Sequence of chain 1.D:
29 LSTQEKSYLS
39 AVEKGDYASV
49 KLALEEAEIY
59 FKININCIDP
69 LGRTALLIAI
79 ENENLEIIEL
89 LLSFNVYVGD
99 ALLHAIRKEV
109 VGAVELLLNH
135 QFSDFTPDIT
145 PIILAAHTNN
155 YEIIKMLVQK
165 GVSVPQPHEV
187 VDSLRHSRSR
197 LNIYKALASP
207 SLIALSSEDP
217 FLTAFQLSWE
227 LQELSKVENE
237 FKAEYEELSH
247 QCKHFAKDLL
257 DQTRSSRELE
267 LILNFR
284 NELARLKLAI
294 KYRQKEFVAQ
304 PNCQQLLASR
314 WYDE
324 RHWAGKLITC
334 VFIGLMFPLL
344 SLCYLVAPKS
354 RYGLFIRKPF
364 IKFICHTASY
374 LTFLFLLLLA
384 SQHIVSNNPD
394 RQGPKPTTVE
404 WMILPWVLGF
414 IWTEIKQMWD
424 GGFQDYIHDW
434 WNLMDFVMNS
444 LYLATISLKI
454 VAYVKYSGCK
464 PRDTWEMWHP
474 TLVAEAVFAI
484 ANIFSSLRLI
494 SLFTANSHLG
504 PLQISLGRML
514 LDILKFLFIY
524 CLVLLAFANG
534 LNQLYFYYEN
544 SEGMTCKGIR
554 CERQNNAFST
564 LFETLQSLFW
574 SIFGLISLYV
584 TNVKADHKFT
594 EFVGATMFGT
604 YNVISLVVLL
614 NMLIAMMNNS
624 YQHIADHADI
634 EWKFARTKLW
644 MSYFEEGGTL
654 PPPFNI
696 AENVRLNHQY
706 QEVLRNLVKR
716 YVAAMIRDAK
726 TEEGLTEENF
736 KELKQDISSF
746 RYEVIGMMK

The small molecule below binds the protein below.
Small molecule (SMILES): CCCCCC(=O)OC[C@H](COP(=O)(O)O)OC(=O)CCCCC

Binding-site contacts:
Ligand atom O11 contacts residue PHE572 of chain 1.A at 3.7 Å.
Ligand atom O12 contacts residue PHE565 of chain 1.A at 4.1 Å.
Ligand atom O13 contacts residue GLN569 of chain 1.A at 4.3 Å.
Ligand atom O22 contacts residue GLY602 of chain 1.D at 4.0 Å.
Ligand atom C23 contacts residue THR603 of chain 1.D at 4.5 Å.
Ligand atom O12 contacts residue PHE595 of chain 1.D at 3.2 Å.
Ligand atom O14 contacts residue ARG553 of chain 1.A at 3.6 Å (salt-bridge).
Ligand atom C35 contacts residue CYS524 of chain 1.A at 4.2 Å (hydrophobic).
Ligand atom O14 contacts residue GLN569 of chain 1.A at 3.0 Å (h-bond).
Ligand atom O13 contacts residue ALA598 of chain 1.D at 3.5 Å.
Ligand atom O13 contacts residue THR599 of chain 1.D at 3.6 Å (h-bond).
Ligand atom O11 contacts residue TRP573 of chain 1.A at 3.8 Å.
Ligand atom O13 contacts residue PHE595 of chain 1.D at 4.2 Å.
Ligand atom O21 contacts residue PHE572 of chain 1.A at 4.4 Å.
Ligand atom O31 contacts residue GLN569 of chain 1.A at 4.4 Å.
Ligand atom C4 contacts residue THR603 of chain 1.D at 4.2 Å.
Ligand atom P contacts residue GLN569 of chain 1.A at 3.5 Å.
Ligand atom O22 contacts residue PHE572 of chain 1.A at 3.0 Å.
Ligand atom P contacts residue TRP573 of chain 1.A at 4.0 Å.
Ligand atom C23 contacts residue VAL606 of chain 1.D at 4.3 Å (hydrophobic).
Ligand atom C1 contacts residue PHE572 of chain 1.A at 3.6 Å (hydrophobic).
Ligand atom C36 contacts residue CYS524 of chain 1.A at 3.8 Å (hydrophobic).
Ligand atom C32 contacts residue LEU568 of chain 1.A at 4.3 Å (hydrophobic).
Ligand atom C32 contacts residue PHE572 of chain 1.A at 4.0 Å (hydrophobic).
Ligand atom C34 contacts residue LEU527 of chain 1.A at 4.4 Å (hydrophobic).
Ligand atom C36 contacts residue TYR523 of chain 1.A at 4.5 Å (hydrophobic).
Ligand atom O14 contacts residue TRP573 of chain 1.A at 3.0 Å (h-bond).
Ligand atom C2 contacts residue PHE572 of chain 1.A at 3.9 Å (hydrophobic).
Ligand atom O12 contacts residue GLN569 of chain 1.A at 2.8 Å (h-bond).
Ligand atom C21 contacts residue PHE572 of chain 1.A at 4.0 Å (hydrophobic).
Ligand atom P contacts residue PHE595 of chain 1.D at 4.3 Å.
Ligand atom C5 contacts residue VAL606 of chain 1.D at 4.1 Å (hydrophobic).
Ligand atom O22 contacts residue THR603 of chain 1.D at 4.2 Å.
Ligand atom O11 contacts residue GLN569 of chain 1.A at 4.2 Å.

Sequence of chain 1.A:
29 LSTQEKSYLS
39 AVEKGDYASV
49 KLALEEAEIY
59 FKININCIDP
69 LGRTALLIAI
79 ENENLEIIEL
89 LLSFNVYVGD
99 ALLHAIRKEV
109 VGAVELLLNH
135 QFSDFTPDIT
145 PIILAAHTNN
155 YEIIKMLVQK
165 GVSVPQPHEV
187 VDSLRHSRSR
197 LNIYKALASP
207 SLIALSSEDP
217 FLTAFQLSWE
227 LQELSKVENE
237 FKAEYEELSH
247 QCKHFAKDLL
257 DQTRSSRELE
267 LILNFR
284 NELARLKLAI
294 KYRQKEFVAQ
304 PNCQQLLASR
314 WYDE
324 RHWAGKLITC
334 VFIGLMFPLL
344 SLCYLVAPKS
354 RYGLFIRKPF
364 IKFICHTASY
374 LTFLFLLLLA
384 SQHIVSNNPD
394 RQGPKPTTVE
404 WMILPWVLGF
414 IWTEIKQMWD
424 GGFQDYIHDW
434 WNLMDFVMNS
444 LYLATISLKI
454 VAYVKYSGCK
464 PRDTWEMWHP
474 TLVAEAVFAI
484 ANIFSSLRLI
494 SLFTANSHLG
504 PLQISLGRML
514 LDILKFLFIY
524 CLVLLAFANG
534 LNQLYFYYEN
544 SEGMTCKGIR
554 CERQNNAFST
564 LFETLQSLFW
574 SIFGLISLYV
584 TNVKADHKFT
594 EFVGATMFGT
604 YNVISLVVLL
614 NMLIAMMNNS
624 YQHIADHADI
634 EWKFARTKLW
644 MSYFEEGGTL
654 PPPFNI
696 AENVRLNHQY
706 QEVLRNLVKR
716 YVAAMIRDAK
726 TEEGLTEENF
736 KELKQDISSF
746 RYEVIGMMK